This small molecule binds to this protein.
Small molecule (SMILES): CC(=O)N[C@H]1[C@H](O[C@H]2[C@H](O)[C@@H](NC(C)=O)CO[C@@H]2CO)O[C@H](CO)[C@@H](O[C@@H]2O[C@H](CO)[C@@H](O)[C@H](O[C@H]3O[C@H](CO)[C@@H](O)[C@H](O)[C@@H]3O[C@H]3O[C@H](CO)[C@@H](O)[C@H](O)[C@@H]3O)[C@@H]2O)[C@@H]1O

Binding-site contacts:
Ligand atom C3 contacts residue GLN264 of chain 1.C at 4.2 Å.
Ligand atom O7 contacts residue GLN264 of chain 1.C at 4.2 Å.
Ligand atom C8 contacts residue GLN264 of chain 1.C at 4.3 Å.
Ligand atom C7 contacts residue ASN302 of chain 1.C at 3.6 Å.
Ligand atom O7 contacts residue ASN266 of chain 1.C at 3.4 Å (h-bond).
Ligand atom C8 contacts residue VAL303 of chain 1.C at 3.3 Å (hydrophobic).
Ligand atom C4 contacts residue ASN266 of chain 1.C at 4.2 Å.
Ligand atom C7 contacts residue GLN264 of chain 1.C at 4.3 Å.
Ligand atom C5 contacts residue ASN266 of chain 1.C at 3.6 Å.
Ligand atom C8 contacts residue ASN266 of chain 1.C at 4.4 Å.
Ligand atom N2 contacts residue GLN264 of chain 1.C at 4.4 Å.
Ligand atom C3 contacts residue ASN266 of chain 1.C at 3.8 Å.
Ligand atom O6 contacts residue ARG413 of chain 1.C at 4.2 Å.
Ligand atom C8 contacts residue ASN302 of chain 1.C at 3.4 Å.
Ligand atom C5 contacts residue GLN264 of chain 1.C at 4.2 Å.
Ligand atom C8 contacts residue SER304 of chain 1.C at 3.2 Å.
Ligand atom N2 contacts residue ASN266 of chain 1.C at 2.8 Å (h-bond).
Ligand atom O4 contacts residue GLN264 of chain 1.C at 4.3 Å.
Ligand atom O7 contacts residue ASN302 of chain 1.C at 3.3 Å (h-bond).
Ligand atom C1 contacts residue ASN266 of chain 1.C at 1.4 Å.
Ligand atom C7 contacts residue ASN266 of chain 1.C at 3.3 Å.
Ligand atom O5 contacts residue ASN266 of chain 1.C at 2.4 Å (h-bond).
Ligand atom C2 contacts residue ASN266 of chain 1.C at 2.4 Å.
Ligand atom C1 contacts residue GLN264 of chain 1.C at 4.4 Å.

Sequence of chain 1.C:
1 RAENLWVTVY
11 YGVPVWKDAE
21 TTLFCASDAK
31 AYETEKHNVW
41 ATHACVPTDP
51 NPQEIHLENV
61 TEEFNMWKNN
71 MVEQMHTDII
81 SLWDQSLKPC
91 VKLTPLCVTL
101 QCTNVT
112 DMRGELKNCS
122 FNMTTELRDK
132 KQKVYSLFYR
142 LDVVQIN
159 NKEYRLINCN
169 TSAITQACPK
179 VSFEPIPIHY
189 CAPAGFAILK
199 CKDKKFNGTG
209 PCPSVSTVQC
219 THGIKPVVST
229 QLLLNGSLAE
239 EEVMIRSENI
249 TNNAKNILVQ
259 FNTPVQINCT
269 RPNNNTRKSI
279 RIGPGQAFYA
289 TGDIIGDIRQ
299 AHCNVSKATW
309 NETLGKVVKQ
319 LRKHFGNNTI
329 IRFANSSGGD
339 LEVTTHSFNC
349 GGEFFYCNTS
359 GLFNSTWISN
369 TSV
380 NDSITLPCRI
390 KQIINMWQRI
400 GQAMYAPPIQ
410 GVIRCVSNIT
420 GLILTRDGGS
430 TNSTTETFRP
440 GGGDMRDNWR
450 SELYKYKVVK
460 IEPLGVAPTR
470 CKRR